Binding-site contacts:
Ligand atom O7 contacts residue ASN528 of chain 1.D at 3.5 Å (h-bond).
Ligand atom C2 contacts residue ASN528 of chain 1.D at 2.5 Å.
Ligand atom C1 contacts residue ASN528 of chain 1.D at 1.4 Å.
Ligand atom C3 contacts residue ASN528 of chain 1.D at 3.8 Å.
Ligand atom C7 contacts residue ASN528 of chain 1.D at 3.2 Å.
Ligand atom N2 contacts residue ASN528 of chain 1.D at 2.8 Å (h-bond).
Ligand atom C8 contacts residue ASN528 of chain 1.D at 3.6 Å.
Ligand atom C8 contacts residue ASP525 of chain 1.D at 3.3 Å.
Ligand atom C4 contacts residue ASN528 of chain 1.D at 4.2 Å.
Ligand atom C8 contacts residue LYS398 of chain 1.D at 3.8 Å.
Ligand atom C5 contacts residue ASN528 of chain 1.D at 3.7 Å.
Ligand atom O5 contacts residue ASN528 of chain 1.D at 2.4 Å (h-bond).

The small molecule below binds the protein below.
Small molecule (SMILES): CC(=O)N[C@H]1[C@H](O[C@H]2[C@H](O)[C@@H](NC(C)=O)CO[C@@H]2CO)O[C@H](CO)[C@@H](O)[C@@H]1O

Sequence of chain 1.D:
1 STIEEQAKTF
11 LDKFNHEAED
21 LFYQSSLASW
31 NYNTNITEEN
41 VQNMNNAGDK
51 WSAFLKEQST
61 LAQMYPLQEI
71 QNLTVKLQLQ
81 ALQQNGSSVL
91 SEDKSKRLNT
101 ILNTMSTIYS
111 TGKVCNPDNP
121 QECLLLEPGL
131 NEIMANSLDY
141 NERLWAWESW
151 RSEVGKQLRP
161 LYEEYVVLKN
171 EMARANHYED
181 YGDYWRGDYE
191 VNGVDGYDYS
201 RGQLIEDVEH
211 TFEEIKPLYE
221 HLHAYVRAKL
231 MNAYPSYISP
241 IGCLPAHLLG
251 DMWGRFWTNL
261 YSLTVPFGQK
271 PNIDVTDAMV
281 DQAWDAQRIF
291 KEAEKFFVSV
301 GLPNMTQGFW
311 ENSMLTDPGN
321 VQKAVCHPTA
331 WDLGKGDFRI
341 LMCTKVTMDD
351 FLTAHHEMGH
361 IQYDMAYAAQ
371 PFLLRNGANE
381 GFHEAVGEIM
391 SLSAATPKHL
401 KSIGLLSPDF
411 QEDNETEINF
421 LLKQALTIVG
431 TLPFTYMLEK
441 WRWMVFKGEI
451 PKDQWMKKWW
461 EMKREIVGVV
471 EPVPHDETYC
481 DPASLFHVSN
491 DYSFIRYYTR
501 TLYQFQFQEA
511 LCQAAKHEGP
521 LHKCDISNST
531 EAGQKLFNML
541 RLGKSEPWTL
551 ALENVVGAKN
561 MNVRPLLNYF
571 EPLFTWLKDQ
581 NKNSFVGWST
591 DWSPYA